A protein and the small-molecule ligand that binds it are described below.
Small molecule (SMILES): CC(=O)N[C@H]1[C@H]([C@H](O)[C@H](O)CO)O[C@@](O)(C(=O)O)C[C@@H]1O

Sequence of chain 1.C:
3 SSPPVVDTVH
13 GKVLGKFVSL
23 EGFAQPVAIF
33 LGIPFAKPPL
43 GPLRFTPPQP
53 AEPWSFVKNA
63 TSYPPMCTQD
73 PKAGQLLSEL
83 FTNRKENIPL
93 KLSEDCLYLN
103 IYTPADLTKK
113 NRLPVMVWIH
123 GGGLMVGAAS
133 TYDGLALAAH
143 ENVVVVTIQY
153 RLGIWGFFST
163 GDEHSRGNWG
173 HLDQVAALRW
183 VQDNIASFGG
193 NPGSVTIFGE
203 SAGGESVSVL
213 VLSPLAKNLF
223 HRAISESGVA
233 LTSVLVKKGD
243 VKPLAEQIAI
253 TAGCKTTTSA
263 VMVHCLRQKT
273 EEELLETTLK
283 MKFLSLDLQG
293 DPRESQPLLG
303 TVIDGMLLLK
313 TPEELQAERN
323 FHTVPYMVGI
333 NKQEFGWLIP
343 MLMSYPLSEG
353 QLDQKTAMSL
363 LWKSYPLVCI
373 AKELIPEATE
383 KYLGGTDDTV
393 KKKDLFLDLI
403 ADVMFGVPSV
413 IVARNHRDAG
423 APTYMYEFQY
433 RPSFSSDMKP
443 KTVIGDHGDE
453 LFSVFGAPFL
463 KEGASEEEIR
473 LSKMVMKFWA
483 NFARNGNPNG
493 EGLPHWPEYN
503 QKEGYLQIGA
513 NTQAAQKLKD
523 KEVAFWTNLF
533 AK

Sequence of chain 1.B:
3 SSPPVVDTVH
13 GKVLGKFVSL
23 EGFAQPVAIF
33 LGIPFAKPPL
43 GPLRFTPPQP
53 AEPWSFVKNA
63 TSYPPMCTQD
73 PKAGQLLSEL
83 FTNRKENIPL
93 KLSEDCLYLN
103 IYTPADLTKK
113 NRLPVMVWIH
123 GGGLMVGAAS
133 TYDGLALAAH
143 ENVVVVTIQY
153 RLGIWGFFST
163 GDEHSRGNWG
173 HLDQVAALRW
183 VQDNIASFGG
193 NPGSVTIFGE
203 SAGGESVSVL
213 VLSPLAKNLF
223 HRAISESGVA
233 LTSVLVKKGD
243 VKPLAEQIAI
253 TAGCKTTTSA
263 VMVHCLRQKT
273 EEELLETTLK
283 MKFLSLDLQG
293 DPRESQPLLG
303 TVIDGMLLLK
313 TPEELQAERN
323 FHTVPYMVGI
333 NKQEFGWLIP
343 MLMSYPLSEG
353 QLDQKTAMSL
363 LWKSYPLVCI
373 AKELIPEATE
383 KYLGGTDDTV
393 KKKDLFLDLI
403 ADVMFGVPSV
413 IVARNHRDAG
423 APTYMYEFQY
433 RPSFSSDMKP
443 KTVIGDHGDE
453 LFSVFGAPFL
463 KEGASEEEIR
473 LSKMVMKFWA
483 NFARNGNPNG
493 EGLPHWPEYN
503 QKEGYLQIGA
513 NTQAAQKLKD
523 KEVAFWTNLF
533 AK

Binding-site contacts:
Ligand atom C11 contacts residue THR260 of chain 1.C at 4.4 Å.
Ligand atom O9 contacts residue PRO66 of chain 1.B at 4.2 Å.
Ligand atom C1 contacts residue LYS60 of chain 1.B at 4.4 Å.
Ligand atom C8 contacts residue ASN61 of chain 1.B at 4.1 Å.
Ligand atom C10 contacts residue LYS244 of chain 1.C at 3.4 Å.
Ligand atom O7 contacts residue THR63 of chain 1.B at 4.2 Å.
Ligand atom C1 contacts residue ASN61 of chain 1.B at 3.3 Å.
Ligand atom O2 contacts residue ASN61 of chain 1.B at 2.5 Å (h-bond).
Ligand atom O6 contacts residue ASN61 of chain 1.B at 4.1 Å.
Ligand atom O8 contacts residue TYR100 of chain 1.B at 4.4 Å.
Ligand atom O1A contacts residue ASN61 of chain 1.B at 3.1 Å.
Ligand atom O4 contacts residue SER64 of chain 1.B at 4.4 Å.
Ligand atom N5 contacts residue SER64 of chain 1.B at 4.1 Å.
Ligand atom O7 contacts residue ASN61 of chain 1.B at 3.1 Å (h-bond).
Ligand atom C9 contacts residue SER64 of chain 1.B at 4.1 Å.
Ligand atom N5 contacts residue LYS244 of chain 1.C at 4.3 Å.
Ligand atom C5 contacts residue LYS244 of chain 1.C at 4.4 Å.
Ligand atom O1A contacts residue LYS60 of chain 1.B at 4.4 Å.
Ligand atom C4 contacts residue LYS244 of chain 1.C at 3.9 Å.
Ligand atom C9 contacts residue LEU33 of chain 1.B at 3.8 Å (hydrophobic).
Ligand atom C8 contacts residue GLY34 of chain 1.B at 4.3 Å.
Ligand atom C6 contacts residue LYS244 of chain 1.C at 4.4 Å.
Ligand atom C5 contacts residue SER64 of chain 1.B at 4.0 Å.
Ligand atom C11 contacts residue LYS244 of chain 1.C at 3.0 Å.
Ligand atom O6 contacts residue LYS244 of chain 1.C at 4.4 Å.
Ligand atom C7 contacts residue ASN61 of chain 1.B at 4.1 Å.
Ligand atom C2 contacts residue ASN61 of chain 1.B at 3.4 Å.
Ligand atom O9 contacts residue GLY34 of chain 1.B at 3.6 Å.
Ligand atom C11 contacts residue THR259 of chain 1.C at 4.3 Å.
Ligand atom O1B contacts residue ASN61 of chain 1.B at 3.0 Å (h-bond).
Ligand atom O10 contacts residue LYS244 of chain 1.C at 3.4 Å (salt-bridge).
Ligand atom O9 contacts residue LEU33 of chain 1.B at 4.0 Å.
Ligand atom O9 contacts residue SER64 of chain 1.B at 3.1 Å (h-bond).
Ligand atom O7 contacts residue SER64 of chain 1.B at 3.4 Å.
Ligand atom C3 contacts residue NAG1 of chain 1.K at 3.8 Å.
Ligand atom C9 contacts residue GLY34 of chain 1.B at 3.1 Å.
Ligand atom C7 contacts residue SER64 of chain 1.B at 4.2 Å.
Ligand atom O1B contacts residue LYS60 of chain 1.B at 3.3 Å.
Ligand atom C9 contacts residue ASN61 of chain 1.B at 4.3 Å.
Ligand atom O1A contacts residue NAG1 of chain 1.K at 3.5 Å.